A small-molecule ligand and the protein it binds are described below.
Small molecule (SMILES): CC(=O)N[C@@H]1[C@@H](O)[C@H](O)[C@@H](CO)O[C@H]1O

Sequence of chain 1.D:
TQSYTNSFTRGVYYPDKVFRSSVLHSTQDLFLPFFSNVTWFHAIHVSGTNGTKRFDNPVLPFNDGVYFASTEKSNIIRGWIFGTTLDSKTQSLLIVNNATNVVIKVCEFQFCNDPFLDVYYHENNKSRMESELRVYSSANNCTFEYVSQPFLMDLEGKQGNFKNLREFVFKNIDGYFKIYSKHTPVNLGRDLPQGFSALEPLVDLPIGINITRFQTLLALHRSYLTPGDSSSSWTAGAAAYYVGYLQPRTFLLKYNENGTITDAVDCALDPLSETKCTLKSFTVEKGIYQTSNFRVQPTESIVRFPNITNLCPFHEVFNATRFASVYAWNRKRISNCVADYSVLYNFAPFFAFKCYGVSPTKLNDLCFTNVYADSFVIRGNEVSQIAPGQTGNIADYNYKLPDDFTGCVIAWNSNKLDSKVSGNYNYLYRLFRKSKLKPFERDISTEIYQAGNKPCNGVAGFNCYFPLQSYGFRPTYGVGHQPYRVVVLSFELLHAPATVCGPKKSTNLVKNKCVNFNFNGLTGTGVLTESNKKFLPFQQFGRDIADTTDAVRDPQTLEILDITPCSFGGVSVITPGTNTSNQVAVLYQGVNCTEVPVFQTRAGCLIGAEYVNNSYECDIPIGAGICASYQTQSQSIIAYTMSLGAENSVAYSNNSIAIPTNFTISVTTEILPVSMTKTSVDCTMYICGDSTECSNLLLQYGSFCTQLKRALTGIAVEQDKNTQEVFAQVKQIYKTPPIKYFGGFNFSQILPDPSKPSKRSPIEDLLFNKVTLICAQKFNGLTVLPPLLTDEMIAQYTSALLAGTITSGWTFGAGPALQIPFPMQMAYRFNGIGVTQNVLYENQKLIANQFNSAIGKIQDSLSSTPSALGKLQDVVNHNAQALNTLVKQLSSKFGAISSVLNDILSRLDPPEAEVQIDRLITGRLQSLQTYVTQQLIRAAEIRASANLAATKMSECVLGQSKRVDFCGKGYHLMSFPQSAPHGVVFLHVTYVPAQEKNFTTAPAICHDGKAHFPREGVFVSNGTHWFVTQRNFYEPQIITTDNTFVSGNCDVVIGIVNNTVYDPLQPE

Binding-site contacts:
Ligand atom C4 contacts residue ASN1131 of chain 1.D at 4.2 Å.
Ligand atom O5 contacts residue ASN1131 of chain 1.D at 2.4 Å (h-bond).
Ligand atom C8 contacts residue ILE1129 of chain 1.D at 4.2 Å (hydrophobic).
Ligand atom C2 contacts residue ASN1131 of chain 1.D at 2.5 Å.
Ligand atom N2 contacts residue ASN1131 of chain 1.D at 2.9 Å (h-bond).
Ligand atom C1 contacts residue ASN1131 of chain 1.D at 1.4 Å.
Ligand atom C5 contacts residue ASN1131 of chain 1.D at 3.7 Å.
Ligand atom C3 contacts residue ASN1131 of chain 1.D at 3.8 Å.
Ligand atom O7 contacts residue ASN1131 of chain 1.D at 4.4 Å.
Ligand atom C8 contacts residue ASN1131 of chain 1.D at 4.2 Å.
Ligand atom C7 contacts residue ASN1131 of chain 1.D at 3.9 Å.